Sequence of chain 1.O:
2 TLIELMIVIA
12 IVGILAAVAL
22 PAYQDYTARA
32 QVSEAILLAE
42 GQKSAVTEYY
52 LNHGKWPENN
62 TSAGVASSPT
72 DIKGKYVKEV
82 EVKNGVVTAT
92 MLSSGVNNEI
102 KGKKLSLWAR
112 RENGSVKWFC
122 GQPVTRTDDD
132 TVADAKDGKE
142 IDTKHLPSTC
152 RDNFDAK

Binding-site contacts:
Ligand atom C7 contacts residue SER63 of chain 1.O at 3.5 Å.
Ligand atom N2 contacts residue ASN60 of chain 1.O at 4.3 Å.
Ligand atom C5 contacts residue GLU59 of chain 1.O at 4.2 Å.
Ligand atom C2 contacts residue GLU59 of chain 1.O at 3.8 Å.
Ligand atom O5 contacts residue PRO58 of chain 1.O at 4.2 Å.
Ligand atom C6 contacts residue TYR50 of chain 1.O at 3.5 Å (hydrophobic).
Ligand atom C3 contacts residue GLU59 of chain 1.O at 4.1 Å.
Ligand atom C6 contacts residue TRP57 of chain 1.O at 3.8 Å (hydrophobic).
Ligand atom O3 contacts residue GLU59 of chain 1.O at 3.9 Å.
Ligand atom O7 contacts residue GLU59 of chain 1.O at 3.5 Å (salt-bridge).
Ligand atom C4 contacts residue SER63 of chain 1.O at 4.2 Å.
Ligand atom O5 contacts residue SER63 of chain 1.O at 2.3 Å (h-bond).
Ligand atom C1 contacts residue TYR50 of chain 1.O at 4.3 Å (hydrophobic).
Ligand atom C6 contacts residue GLU59 of chain 1.O at 3.9 Å.
Ligand atom C3 contacts residue SER63 of chain 1.O at 3.7 Å.
Ligand atom C1 contacts residue GLU59 of chain 1.O at 4.2 Å.
Ligand atom C1 contacts residue SER63 of chain 1.O at 1.4 Å.
Ligand atom C4 contacts residue GLU59 of chain 1.O at 4.0 Å.
Ligand atom C2 contacts residue SER63 of chain 1.O at 2.4 Å.
Ligand atom O7 contacts residue SER63 of chain 1.O at 3.9 Å.
Ligand atom C8 contacts residue ASN60 of chain 1.O at 4.5 Å.
Ligand atom N2 contacts residue SER63 of chain 1.O at 2.8 Å (h-bond).
Ligand atom O6 contacts residue TYR50 of chain 1.O at 3.6 Å.
Ligand atom O6 contacts residue LYS56 of chain 1.O at 4.3 Å.
Ligand atom C5 contacts residue TYR50 of chain 1.O at 3.3 Å (hydrophobic).
Ligand atom C2 contacts residue ASN60 of chain 1.O at 4.4 Å.
Ligand atom C8 contacts residue THR62 of chain 1.O at 4.1 Å.
Ligand atom C7 contacts residue ASN60 of chain 1.O at 3.6 Å.
Ligand atom C5 contacts residue SER63 of chain 1.O at 3.6 Å.
Ligand atom O7 contacts residue ASN60 of chain 1.O at 2.9 Å (h-bond).
Ligand atom C7 contacts residue GLU59 of chain 1.O at 4.5 Å.
Ligand atom O5 contacts residue GLU59 of chain 1.O at 3.2 Å (salt-bridge).
Ligand atom O5 contacts residue TYR50 of chain 1.O at 3.8 Å.
Ligand atom O8 contacts residue GLU59 of chain 1.O at 4.3 Å.

This protein binds this small molecule.
Small molecule (SMILES): CC(=O)N[C@H]1[C@H](O[C@H]2O[C@H](CO)[C@H](O)[C@H](O)[C@H]2O)[C@@H](NC(C)=O)CO[C@@H]1CO